The small molecule below binds the protein below.
Small molecule (SMILES): Cc1ccncc1NC(=O)Cc1cccc(C#N)c1

Binding-site contacts:
Ligand atom C3 contacts residue LEU141 of chain 2.A at 3.6 Å (hydrophobic).
Ligand atom N2 contacts residue ASP187 of chain 2.A at 2.8 Å.
Ligand atom N2 contacts residue HIS164 of chain 2.A at 3.6 Å (h-bond).
Ligand atom C10 contacts residue GLN189 of chain 2.A at 3.6 Å.
Ligand atom C4 contacts residue CYS145 of chain 2.A at 3.8 Å (hydrophobic).
Ligand atom C3 contacts residue GLU166 of chain 2.A at 3.6 Å.
Ligand atom C2 contacts residue LEU141 of chain 2.A at 3.5 Å (hydrophobic).
Ligand atom C3 contacts residue PHE140 of chain 2.A at 3.2 Å (hydrophobic).
Ligand atom C5 contacts residue GLU166 of chain 2.A at 3.9 Å.
Ligand atom C14 contacts residue HIS41 of chain 2.A at 3.8 Å.
Ligand atom O contacts residue MET165 of chain 2.A at 3.6 Å.
Ligand atom C2 contacts residue GLU166 of chain 2.A at 3.4 Å.
Ligand atom C13 contacts residue HIS41 of chain 2.A at 3.5 Å.
Ligand atom C10 contacts residue ARG188 of chain 2.A at 3.8 Å.
Ligand atom C2 contacts residue ASN142 of chain 2.A at 3.8 Å.
Ligand atom C10 contacts residue MET49 of chain 2.A at 3.7 Å (hydrophobic).
Ligand atom C4 contacts residue GLU166 of chain 2.A at 3.7 Å.
Ligand atom N2 contacts residue MET165 of chain 2.A at 3.9 Å.
Ligand atom C contacts residue GLU166 of chain 2.A at 3.5 Å.
Ligand atom C14 contacts residue HIS164 of chain 2.A at 3.4 Å.
Ligand atom C11 contacts residue MET49 of chain 2.A at 3.4 Å (hydrophobic).
Ligand atom C13 contacts residue MET165 of chain 2.A at 3.6 Å (hydrophobic).
Ligand atom N contacts residue PHE140 of chain 2.A at 3.9 Å.
Ligand atom N contacts residue HIS163 of chain 2.A at 2.7 Å (h-bond).
Ligand atom C2 contacts residue PHE140 of chain 2.A at 3.6 Å (hydrophobic).
Ligand atom C4 contacts residue HIS163 of chain 2.A at 3.4 Å.
Ligand atom C contacts residue ASN142 of chain 2.A at 3.9 Å.
Ligand atom C13 contacts residue ASP187 of chain 2.A at 3.5 Å.
Ligand atom C13 contacts residue HIS164 of chain 2.A at 3.5 Å.
Ligand atom O contacts residue GLU166 of chain 2.A at 3.0 Å (salt-bridge).
Ligand atom N contacts residue GLU166 of chain 2.A at 3.6 Å.
Ligand atom C9 contacts residue GLN189 of chain 2.A at 3.4 Å.
Ligand atom C3 contacts residue HIS163 of chain 2.A at 3.8 Å.
Ligand atom C1 contacts residue GLU166 of chain 2.A at 3.7 Å.
Ligand atom C11 contacts residue ARG188 of chain 2.A at 3.7 Å.
Ligand atom C12 contacts residue MET165 of chain 2.A at 3.6 Å (hydrophobic).
Ligand atom N2 contacts residue HIS41 of chain 2.A at 3.2 Å (h-bond).
Ligand atom C12 contacts residue HIS164 of chain 2.A at 3.9 Å.
Ligand atom C11 contacts residue MET165 of chain 2.A at 3.5 Å (hydrophobic).
Ligand atom C12 contacts residue MET49 of chain 2.A at 3.7 Å (hydrophobic).

Sequence of chain 2.A:
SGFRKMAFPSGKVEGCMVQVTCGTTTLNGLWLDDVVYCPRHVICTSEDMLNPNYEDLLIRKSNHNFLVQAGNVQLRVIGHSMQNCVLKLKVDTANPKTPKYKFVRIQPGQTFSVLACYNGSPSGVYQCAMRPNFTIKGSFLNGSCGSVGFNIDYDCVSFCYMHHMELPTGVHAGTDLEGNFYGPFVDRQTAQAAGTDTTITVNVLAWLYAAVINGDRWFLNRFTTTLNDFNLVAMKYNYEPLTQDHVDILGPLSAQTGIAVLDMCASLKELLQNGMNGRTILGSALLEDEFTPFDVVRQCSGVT